Sequence of chain 5.QA:
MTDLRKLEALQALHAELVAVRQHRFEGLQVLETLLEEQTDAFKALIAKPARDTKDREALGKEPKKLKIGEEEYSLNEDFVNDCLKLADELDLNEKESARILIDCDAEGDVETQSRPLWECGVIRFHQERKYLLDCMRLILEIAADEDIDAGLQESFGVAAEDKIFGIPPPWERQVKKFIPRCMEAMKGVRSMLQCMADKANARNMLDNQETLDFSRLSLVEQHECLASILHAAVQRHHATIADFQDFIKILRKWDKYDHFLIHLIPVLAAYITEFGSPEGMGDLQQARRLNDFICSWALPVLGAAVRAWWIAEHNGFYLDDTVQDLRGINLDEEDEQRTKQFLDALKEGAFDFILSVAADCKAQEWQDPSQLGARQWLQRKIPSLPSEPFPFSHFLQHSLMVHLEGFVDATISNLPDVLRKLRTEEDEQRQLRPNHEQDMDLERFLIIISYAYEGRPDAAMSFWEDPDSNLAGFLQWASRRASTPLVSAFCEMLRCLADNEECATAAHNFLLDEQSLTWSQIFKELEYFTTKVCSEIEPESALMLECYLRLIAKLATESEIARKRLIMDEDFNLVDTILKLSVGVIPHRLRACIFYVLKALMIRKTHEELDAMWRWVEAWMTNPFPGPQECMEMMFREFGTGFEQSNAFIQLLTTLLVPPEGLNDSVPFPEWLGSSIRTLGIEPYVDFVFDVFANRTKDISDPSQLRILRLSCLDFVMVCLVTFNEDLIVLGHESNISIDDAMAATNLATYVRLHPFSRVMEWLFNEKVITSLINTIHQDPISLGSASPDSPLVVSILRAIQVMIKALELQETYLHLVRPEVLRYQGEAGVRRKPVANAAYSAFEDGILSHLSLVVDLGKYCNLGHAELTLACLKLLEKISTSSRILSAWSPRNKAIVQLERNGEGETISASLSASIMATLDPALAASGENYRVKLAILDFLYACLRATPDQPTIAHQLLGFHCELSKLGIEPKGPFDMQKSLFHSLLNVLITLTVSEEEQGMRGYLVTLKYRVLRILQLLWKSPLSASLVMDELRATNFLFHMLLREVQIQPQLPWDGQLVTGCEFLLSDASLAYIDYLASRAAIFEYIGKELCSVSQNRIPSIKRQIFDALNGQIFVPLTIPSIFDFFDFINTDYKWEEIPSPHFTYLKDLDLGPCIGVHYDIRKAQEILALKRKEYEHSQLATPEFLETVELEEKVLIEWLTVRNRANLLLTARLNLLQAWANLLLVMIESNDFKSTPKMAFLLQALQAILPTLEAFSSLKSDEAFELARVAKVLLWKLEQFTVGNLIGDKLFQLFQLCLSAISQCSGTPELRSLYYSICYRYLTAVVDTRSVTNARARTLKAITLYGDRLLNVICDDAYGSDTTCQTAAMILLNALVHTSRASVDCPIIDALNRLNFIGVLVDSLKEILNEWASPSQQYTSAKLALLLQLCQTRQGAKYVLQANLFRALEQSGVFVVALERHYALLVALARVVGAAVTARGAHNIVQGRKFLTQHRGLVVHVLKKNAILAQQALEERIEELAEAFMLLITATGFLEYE

Binding-site contacts:
Ligand atom CD1 contacts residue PHE1125 of chain 5.QA at 3.6 Å (hydrophobic).
Ligand atom CZ contacts residue ASN1072 of chain 5.QA at 3.5 Å.
Ligand atom O contacts residue GLN1063 of chain 5.QA at 2.9 Å (h-bond).
Ligand atom CD2 contacts residue ALA1120 of chain 5.QA at 3.5 Å (hydrophobic).
Ligand atom CD2 contacts residue LEU1129 of chain 5.QA at 4.2 Å (hydrophobic).
Ligand atom CG contacts residue ALA1120 of chain 5.QA at 4.4 Å (hydrophobic).
Ligand atom CD1 contacts residue ASN1072 of chain 5.QA at 4.0 Å.
Ligand atom OH contacts residue HIS1068 of chain 5.QA at 3.8 Å.
Ligand atom CA contacts residue HIS1126 of chain 5.QA at 4.3 Å.
Ligand atom C contacts residue GLN1063 of chain 5.QA at 3.9 Å.
Ligand atom CZ contacts residue GLN1063 of chain 5.QA at 4.1 Å.
Ligand atom OH contacts residue ASN1072 of chain 5.QA at 3.1 Å (h-bond).
Ligand atom CD1 contacts residue GLN1063 of chain 5.QA at 3.8 Å.
Ligand atom CD2 contacts residue HIS1126 of chain 5.QA at 3.4 Å.
Ligand atom CD1 contacts residue ALA1120 of chain 5.QA at 4.3 Å (hydrophobic).
Ligand atom CD2 contacts residue GLN1063 of chain 5.QA at 3.6 Å.
Ligand atom OH contacts residue GLN1063 of chain 5.QA at 3.7 Å.
Ligand atom CE1 contacts residue THR1121 of chain 5.QA at 3.9 Å.
Ligand atom CG contacts residue ASN1072 of chain 5.QA at 4.2 Å.
Ligand atom CD1 contacts residue THR1121 of chain 5.QA at 3.0 Å.
Ligand atom O contacts residue THR1121 of chain 5.QA at 4.0 Å.
Ligand atom CB contacts residue GLN1063 of chain 5.QA at 4.5 Å.
Ligand atom O contacts residue HIS1126 of chain 5.QA at 3.3 Å (h-bond).
Ligand atom CD2 contacts residue THR1121 of chain 5.QA at 4.0 Å.
Ligand atom SD contacts residue ASN1072 of chain 5.QA at 3.7 Å.
Ligand atom CE2 contacts residue GLN1063 of chain 5.QA at 3.3 Å.
Ligand atom CD1 contacts residue ASN1122 of chain 5.QA at 4.3 Å.
Ligand atom CD2 contacts residue PHE1125 of chain 5.QA at 4.2 Å (hydrophobic).
Ligand atom CG contacts residue THR1121 of chain 5.QA at 3.3 Å.
Ligand atom CE2 contacts residue ASN1072 of chain 5.QA at 4.4 Å.
Ligand atom CE1 contacts residue ASN1072 of chain 5.QA at 3.3 Å.
Ligand atom CA contacts residue GLN1063 of chain 5.QA at 4.3 Å.
Ligand atom O contacts residue VAL1202 of chain 5.QA at 3.2 Å.
Ligand atom C contacts residue VAL1202 of chain 5.QA at 4.2 Å (hydrophobic).
Ligand atom CB contacts residue THR1121 of chain 5.QA at 3.3 Å.
Ligand atom CG2 contacts residue GLN1063 of chain 5.QA at 3.3 Å.
Ligand atom CG contacts residue HIS1126 of chain 5.QA at 4.3 Å.
Ligand atom CG contacts residue GLN1063 of chain 5.QA at 4.3 Å.
Ligand atom CD2 contacts residue THR1121 of chain 5.QA at 4.3 Å.
Ligand atom C contacts residue HIS1126 of chain 5.QA at 4.0 Å.

This small molecule binds to this protein.
Small molecule (SMILES): CC[C@H](C)[C@H](N)C(=O)N[C@@H](CC(C)C)C(=O)N1CCC[C@H]1C(=O)N[C@@H](CCSC)C(=O)N[C@@H](Cc1ccc(O)cc1)C(=O)N[C@@H](CCCCN)C(=O)N[C@@H](CC(C)C)C(=O)N[C@@H](CO)C(=O)N1CCC[C@H]1C=O